A small-molecule ligand and the protein it binds are described below.
Small molecule (SMILES): CC(=O)N[C@H]1[C@H](O[C@H]2[C@H](O)[C@@H](NC(C)=O)CO[C@@H]2CO)O[C@H](CO)[C@@H](O)[C@@H]1O

Binding-site contacts:
Ligand atom C7 contacts residue ASN441 of chain 1.C at 3.2 Å.
Ligand atom O7 contacts residue ASN441 of chain 1.C at 3.1 Å (h-bond).
Ligand atom O5 contacts residue PRO286 of chain 1.C at 4.0 Å.
Ligand atom O6 contacts residue PRO286 of chain 1.C at 3.9 Å.
Ligand atom O6 contacts residue LEU260 of chain 1.C at 4.5 Å.
Ligand atom C1 contacts residue PRO286 of chain 1.C at 4.2 Å (hydrophobic).
Ligand atom N2 contacts residue ASN441 of chain 1.C at 3.0 Å (h-bond).
Ligand atom C8 contacts residue SER440 of chain 1.C at 3.7 Å.
Ligand atom C7 contacts residue SER440 of chain 1.C at 4.5 Å.
Ligand atom C2 contacts residue ASN441 of chain 1.C at 2.5 Å.
Ligand atom C8 contacts residue ASN441 of chain 1.C at 3.8 Å.
Ligand atom O7 contacts residue ASN257 of chain 1.C at 3.6 Å.
Ligand atom C8 contacts residue VAL439 of chain 1.C at 3.7 Å (hydrophobic).
Ligand atom C5 contacts residue ASN441 of chain 1.C at 3.8 Å.
Ligand atom C4 contacts residue ASN441 of chain 1.C at 4.3 Å.
Ligand atom O5 contacts residue ASN441 of chain 1.C at 2.4 Å (h-bond).
Ligand atom C1 contacts residue ASN441 of chain 1.C at 1.5 Å.
Ligand atom C3 contacts residue ASN441 of chain 1.C at 3.9 Å.

Sequence of chain 1.C:
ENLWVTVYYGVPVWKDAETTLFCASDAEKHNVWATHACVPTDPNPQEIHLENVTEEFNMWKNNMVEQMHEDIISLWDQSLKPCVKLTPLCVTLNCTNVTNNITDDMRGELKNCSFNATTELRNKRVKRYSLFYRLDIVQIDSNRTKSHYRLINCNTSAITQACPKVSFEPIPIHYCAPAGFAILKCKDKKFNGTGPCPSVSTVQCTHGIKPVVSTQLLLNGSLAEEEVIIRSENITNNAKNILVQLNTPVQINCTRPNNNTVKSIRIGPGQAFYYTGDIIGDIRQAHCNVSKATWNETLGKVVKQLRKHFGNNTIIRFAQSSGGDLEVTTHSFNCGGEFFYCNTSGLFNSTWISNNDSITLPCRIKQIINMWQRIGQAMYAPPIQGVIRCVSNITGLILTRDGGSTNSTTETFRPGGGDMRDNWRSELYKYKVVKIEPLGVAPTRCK